Binding-site contacts:
Ligand atom O6 contacts residue GLN97 of chain 1.A at 2.6 Å (h-bond).
Ligand atom C5 contacts residue TRP72 of chain 1.A at 3.8 Å (hydrophobic).
Ligand atom O5 contacts residue ASN173 of chain 1.A at 3.4 Å (h-bond).
Ligand atom O2 contacts residue GLU78 of chain 1.A at 2.7 Å (salt-bridge).
Ligand atom O2 contacts residue TRP176 of chain 1.A at 3.7 Å.
Ligand atom O4 contacts residue TRP176 of chain 1.A at 3.5 Å.
Ligand atom O3 contacts residue GLN97 of chain 1.A at 3.1 Å (h-bond).
Ligand atom C6 contacts residue ARG162 of chain 1.A at 3.8 Å.
Ligand atom O6 contacts residue ASN173 of chain 1.A at 3.4 Å (h-bond).
Ligand atom O1 contacts residue ASN154 of chain 1.A at 4.0 Å.
Ligand atom O3 contacts residue ARG99 of chain 1.A at 3.0 Å (salt-bridge).
Ligand atom O1 contacts residue ARG162 of chain 1.A at 2.8 Å (salt-bridge).
Ligand atom C6 contacts residue GLY109 of chain 1.A at 3.7 Å.
Ligand atom C4 contacts residue TRP72 of chain 1.A at 4.1 Å (hydrophobic).
Ligand atom C3 contacts residue TRP72 of chain 1.A at 4.0 Å (hydrophobic).
Ligand atom C6 contacts residue TRP72 of chain 1.A at 4.1 Å (hydrophobic).
Ligand atom C2 contacts residue TRP176 of chain 1.A at 3.9 Å (hydrophobic).
Ligand atom O3 contacts residue TRP176 of chain 1.A at 3.6 Å.
Ligand atom C2 contacts residue GLN97 of chain 1.A at 4.0 Å.
Ligand atom C6 contacts residue GLN97 of chain 1.A at 3.5 Å.
Ligand atom C3 contacts residue GLN97 of chain 1.A at 3.9 Å.
Ligand atom C3 contacts residue TRP176 of chain 1.A at 3.4 Å (hydrophobic).
Ligand atom O6 contacts residue ARG162 of chain 1.A at 3.5 Å (salt-bridge).
Ligand atom O6 contacts residue ARG99 of chain 1.A at 3.0 Å (salt-bridge).
Ligand atom C5 contacts residue TRP176 of chain 1.A at 4.1 Å (hydrophobic).
Ligand atom C5 contacts residue ARG162 of chain 1.A at 4.0 Å.
Ligand atom C1 contacts residue GLN152 of chain 1.A at 4.0 Å.
Ligand atom O5 contacts residue TRP176 of chain 1.A at 3.8 Å.
Ligand atom O2 contacts residue PHE80 of chain 1.A at 4.1 Å.
Ligand atom O2 contacts residue GLN97 of chain 1.A at 3.1 Å (h-bond).
Ligand atom O5 contacts residue ARG162 of chain 1.A at 3.0 Å (salt-bridge).
Ligand atom C1 contacts residue ARG162 of chain 1.A at 3.7 Å.
Ligand atom O1 contacts residue ASN173 of chain 1.A at 2.4 Å (h-bond).
Ligand atom O3 contacts residue GLU78 of chain 1.A at 4.1 Å.
Ligand atom O1 contacts residue GLN152 of chain 1.A at 3.0 Å (h-bond).
Ligand atom C2 contacts residue GLU78 of chain 1.A at 3.7 Å.
Ligand atom O2 contacts residue GLN152 of chain 1.A at 3.6 Å (h-bond).
Ligand atom O6 contacts residue GLY109 of chain 1.A at 3.6 Å.
Ligand atom C5 contacts residue ASN173 of chain 1.A at 3.9 Å.
Ligand atom C1 contacts residue ASN173 of chain 1.A at 2.9 Å.

This small molecule binds to this protein.
Small molecule (SMILES): OC[C@H]1O[C@@H](O[C@H]2[C@H](O)[C@@H](O)[C@H](O)O[C@@H]2CO)[C@H](O)[C@@H](O)[C@@H]1O

Sequence of chain 1.A:
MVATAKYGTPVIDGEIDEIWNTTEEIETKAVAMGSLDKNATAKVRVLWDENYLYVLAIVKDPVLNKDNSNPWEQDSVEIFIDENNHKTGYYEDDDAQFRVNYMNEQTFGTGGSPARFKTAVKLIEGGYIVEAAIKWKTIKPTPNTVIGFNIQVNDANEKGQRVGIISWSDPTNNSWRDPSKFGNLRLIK